Binding-site contacts:
Ligand atom O4 contacts residue TYR170 of chain 1.D at 3.9 Å.
Ligand atom C7 contacts residue LEU172 of chain 1.D at 4.2 Å (hydrophobic).
Ligand atom C8 contacts residue VAL139 of chain 1.D at 4.2 Å (hydrophobic).
Ligand atom C8 contacts residue TYR170 of chain 1.D at 3.7 Å (hydrophobic).
Ligand atom N2 contacts residue TYR170 of chain 1.D at 4.4 Å.
Ligand atom N2 contacts residue ASP325 of chain 1.D at 4.3 Å.
Ligand atom C5 contacts residue TYR170 of chain 1.D at 4.4 Å (hydrophobic).
Ligand atom C3 contacts residue ASN153 of chain 1.D at 3.7 Å.
Ligand atom C8 contacts residue ASP325 of chain 1.D at 3.5 Å.
Ligand atom C8 contacts residue LEU172 of chain 1.D at 3.6 Å (hydrophobic).
Ligand atom O7 contacts residue TYR170 of chain 1.D at 3.1 Å.
Ligand atom C1 contacts residue ASN153 of chain 1.D at 1.5 Å.
Ligand atom C4 contacts residue ASN153 of chain 1.D at 4.3 Å.
Ligand atom N2 contacts residue ASN153 of chain 1.D at 2.8 Å (h-bond).
Ligand atom C3 contacts residue TYR170 of chain 1.D at 3.9 Å (hydrophobic).
Ligand atom C1 contacts residue TYR170 of chain 1.D at 4.0 Å (hydrophobic).
Ligand atom C8 contacts residue ASN153 of chain 1.D at 4.4 Å.
Ligand atom O5 contacts residue ASN153 of chain 1.D at 2.4 Å (h-bond).
Ligand atom O3 contacts residue ASP325 of chain 1.D at 4.3 Å.
Ligand atom C2 contacts residue TYR170 of chain 1.D at 4.4 Å (hydrophobic).
Ligand atom C5 contacts residue ASN153 of chain 1.D at 3.7 Å.
Ligand atom O7 contacts residue ASN153 of chain 1.D at 3.4 Å (h-bond).
Ligand atom C7 contacts residue ASN153 of chain 1.D at 3.3 Å.
Ligand atom O3 contacts residue TYR170 of chain 1.D at 4.5 Å.
Ligand atom C7 contacts residue TYR170 of chain 1.D at 3.6 Å (hydrophobic).
Ligand atom C7 contacts residue ASP325 of chain 1.D at 4.2 Å.
Ligand atom C2 contacts residue ASN153 of chain 1.D at 2.5 Å.
Ligand atom N2 contacts residue LEU172 of chain 1.D at 4.2 Å.

Sequence of chain 1.D:
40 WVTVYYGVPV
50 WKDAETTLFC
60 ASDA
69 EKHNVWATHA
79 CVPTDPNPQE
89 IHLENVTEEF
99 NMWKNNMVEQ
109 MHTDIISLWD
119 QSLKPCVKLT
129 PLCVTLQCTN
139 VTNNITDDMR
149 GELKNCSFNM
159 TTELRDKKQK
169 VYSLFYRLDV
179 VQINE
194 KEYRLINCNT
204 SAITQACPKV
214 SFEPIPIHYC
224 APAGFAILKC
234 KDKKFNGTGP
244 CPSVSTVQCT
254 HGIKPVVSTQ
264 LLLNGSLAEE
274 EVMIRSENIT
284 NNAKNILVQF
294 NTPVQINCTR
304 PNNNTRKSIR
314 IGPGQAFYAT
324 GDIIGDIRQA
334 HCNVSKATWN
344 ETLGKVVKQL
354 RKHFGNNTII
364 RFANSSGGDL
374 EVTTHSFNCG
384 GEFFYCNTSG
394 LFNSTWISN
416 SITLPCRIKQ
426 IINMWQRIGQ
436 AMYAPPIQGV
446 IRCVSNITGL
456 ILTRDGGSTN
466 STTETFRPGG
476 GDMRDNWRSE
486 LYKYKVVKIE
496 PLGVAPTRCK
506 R

This small molecule binds to this protein.
Small molecule (SMILES): CC(=O)N[C@H]1[C@H](O[C@H]2[C@H](O)[C@@H](NC(C)=O)CO[C@@H]2CO)O[C@H](CO)[C@@H](O)[C@@H]1O